Binding-site contacts:
Ligand atom C1 contacts residue ASP216 of chain 1.A at 3.5 Å.
Ligand atom C7 contacts residue ASP216 of chain 1.A at 4.5 Å.
Ligand atom C7 contacts residue ASN237 of chain 1.A at 3.2 Å.
Ligand atom O7 contacts residue ASN237 of chain 1.A at 3.1 Å (h-bond).
Ligand atom C2 contacts residue ASP216 of chain 1.A at 4.0 Å.
Ligand atom N2 contacts residue ASN237 of chain 1.A at 2.9 Å (h-bond).
Ligand atom C6 contacts residue VAL218 of chain 1.A at 4.5 Å (hydrophobic).
Ligand atom C1 contacts residue ASN237 of chain 1.A at 1.5 Å.
Ligand atom O5 contacts residue ASN237 of chain 1.A at 2.4 Å (h-bond).
Ligand atom N2 contacts residue ASN188 of chain 1.A at 4.3 Å.
Ligand atom C8 contacts residue VAL190 of chain 1.A at 3.7 Å (hydrophobic).
Ligand atom O7 contacts residue ARG236 of chain 1.A at 3.7 Å.
Ligand atom C5 contacts residue ASP216 of chain 1.A at 4.4 Å.
Ligand atom O6 contacts residue ASN188 of chain 1.A at 3.0 Å (h-bond).
Ligand atom C2 contacts residue ASN237 of chain 1.A at 2.5 Å.
Ligand atom O7 contacts residue SER386 of chain 1.A at 3.1 Å (h-bond).
Ligand atom C4 contacts residue ASN237 of chain 1.A at 4.3 Å.
Ligand atom O5 contacts residue ASP216 of chain 1.A at 3.4 Å.
Ligand atom C6 contacts residue ASN188 of chain 1.A at 3.9 Å.
Ligand atom C7 contacts residue SER386 of chain 1.A at 3.6 Å.
Ligand atom C5 contacts residue ASN237 of chain 1.A at 3.7 Å.
Ligand atom C6 contacts residue ASP216 of chain 1.A at 3.4 Å.
Ligand atom C8 contacts residue ARG259 of chain 1.A at 3.6 Å.
Ligand atom O7 contacts residue ASP216 of chain 1.A at 3.6 Å.
Ligand atom C3 contacts residue ASN237 of chain 1.A at 3.8 Å.
Ligand atom O6 contacts residue ASP216 of chain 1.A at 3.5 Å (salt-bridge).
Ligand atom C8 contacts residue ASN237 of chain 1.A at 4.4 Å.
Ligand atom C8 contacts residue SER386 of chain 1.A at 3.5 Å.

The protein below binds the small molecule below.
Small molecule (SMILES): CC(=O)N[C@H]1[C@H](O[C@H]2[C@H](O)[C@@H](NC(C)=O)CO[C@@H]2CO)O[C@H](CO)[C@@H](O[C@@H]2O[C@H](CO)[C@@H](O)[C@H](O)[C@@H]2O)[C@@H]1O

Sequence of chain 1.A:
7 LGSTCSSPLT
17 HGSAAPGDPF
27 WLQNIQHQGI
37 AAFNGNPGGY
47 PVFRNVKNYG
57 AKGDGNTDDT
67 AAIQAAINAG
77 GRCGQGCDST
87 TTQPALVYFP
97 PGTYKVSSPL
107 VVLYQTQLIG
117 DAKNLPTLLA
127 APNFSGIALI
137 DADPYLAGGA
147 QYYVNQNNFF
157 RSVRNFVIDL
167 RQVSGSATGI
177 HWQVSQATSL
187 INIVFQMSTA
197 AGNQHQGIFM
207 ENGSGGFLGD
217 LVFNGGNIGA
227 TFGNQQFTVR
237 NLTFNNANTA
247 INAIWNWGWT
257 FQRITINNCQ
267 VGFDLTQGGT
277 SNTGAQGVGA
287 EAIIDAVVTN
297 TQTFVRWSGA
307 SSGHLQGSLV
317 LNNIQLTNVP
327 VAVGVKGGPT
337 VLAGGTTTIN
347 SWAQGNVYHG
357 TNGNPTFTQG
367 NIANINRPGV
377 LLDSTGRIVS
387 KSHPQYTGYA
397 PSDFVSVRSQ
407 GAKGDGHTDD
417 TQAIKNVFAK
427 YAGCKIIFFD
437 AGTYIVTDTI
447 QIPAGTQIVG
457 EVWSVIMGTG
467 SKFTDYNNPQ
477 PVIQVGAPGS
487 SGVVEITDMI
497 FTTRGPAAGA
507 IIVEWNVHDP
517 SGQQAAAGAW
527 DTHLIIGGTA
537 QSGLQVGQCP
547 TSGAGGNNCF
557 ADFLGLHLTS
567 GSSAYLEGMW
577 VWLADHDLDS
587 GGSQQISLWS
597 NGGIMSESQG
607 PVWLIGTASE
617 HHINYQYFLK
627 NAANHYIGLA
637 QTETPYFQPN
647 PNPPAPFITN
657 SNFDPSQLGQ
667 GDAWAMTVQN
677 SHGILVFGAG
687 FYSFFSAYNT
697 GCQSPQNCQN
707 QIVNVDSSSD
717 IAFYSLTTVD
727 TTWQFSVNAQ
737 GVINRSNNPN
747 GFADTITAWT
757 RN